Binding-site contacts:
Ligand atom CAX contacts residue ASP109 of chain 1.B at 3.3 Å.
Ligand atom N1 contacts residue MET102 of chain 1.B at 3.1 Å (h-bond).
Ligand atom CBH contacts residue ASP165 of chain 1.B at 3.5 Å.
Ligand atom CBI contacts residue MET75 of chain 1.B at 3.5 Å (hydrophobic).
Ligand atom CAN contacts residue LYS56 of chain 1.B at 3.6 Å.
Ligand atom CBH contacts residue PHE166 of chain 1.B at 3.7 Å (hydrophobic).
Ligand atom C5 contacts residue LEU154 of chain 1.B at 3.5 Å (hydrophobic).
Ligand atom CBI contacts residue ASP165 of chain 1.B at 3.7 Å.
Ligand atom OBD contacts residue ASP165 of chain 1.B at 3.6 Å.
Ligand atom CBG contacts residue PHE166 of chain 1.B at 3.6 Å (hydrophobic).
Ligand atom C6 contacts residue ALA54 of chain 1.B at 3.5 Å (hydrophobic).
Ligand atom C2 contacts residue LEU34 of chain 1.B at 3.8 Å (hydrophobic).
Ligand atom NAK contacts residue GLU100 of chain 1.B at 3.0 Å (salt-bridge).
Ligand atom CAM contacts residue LYS56 of chain 1.B at 3.5 Å.
Ligand atom CBJ contacts residue ASP165 of chain 1.B at 3.5 Å.
Ligand atom NAZ contacts residue ASP109 of chain 1.B at 2.6 Å (salt-bridge).
Ligand atom NAK contacts residue LEU154 of chain 1.B at 3.4 Å.
Ligand atom CBB contacts residue ASP109 of chain 1.B at 3.3 Å.
Ligand atom CAY contacts residue ASP109 of chain 1.B at 3.3 Å.
Ligand atom CBA contacts residue ASP109 of chain 1.B at 3.3 Å.
Ligand atom CAN contacts residue ASP165 of chain 1.B at 3.8 Å.
Ligand atom NAK contacts residue ALA54 of chain 1.B at 3.2 Å.
Ligand atom CBF contacts residue THR99 of chain 1.B at 3.8 Å.
Ligand atom CAO contacts residue THR99 of chain 1.B at 3.6 Å.
Ligand atom CAI contacts residue LEU154 of chain 1.B at 3.6 Å (hydrophobic).
Ligand atom C2 contacts residue MET102 of chain 1.B at 3.2 Å (hydrophobic).
Ligand atom CAS contacts residue LEU34 of chain 1.B at 3.5 Å (hydrophobic).
Ligand atom CAX contacts residue LEU34 of chain 1.B at 3.6 Å (hydrophobic).
Ligand atom CBE contacts residue ASP165 of chain 1.B at 3.5 Å.
Ligand atom CBF contacts residue ASP165 of chain 1.B at 3.7 Å.
Ligand atom N1 contacts residue ALA54 of chain 1.B at 3.6 Å.
Ligand atom C6 contacts residue LEU154 of chain 1.B at 3.4 Å (hydrophobic).
Ligand atom CAM contacts residue ASP165 of chain 1.B at 3.2 Å.
Ligand atom CBC contacts residue ASP109 of chain 1.B at 3.5 Å.
Ligand atom CAH contacts residue VAL42 of chain 1.B at 3.7 Å (hydrophobic).
Ligand atom CAR contacts residue VAL42 of chain 1.B at 3.7 Å (hydrophobic).
Ligand atom CAP contacts residue THR99 of chain 1.B at 3.7 Å.
Ligand atom N3 contacts residue LEU34 of chain 1.B at 3.5 Å.
Ligand atom NAK contacts residue THR99 of chain 1.B at 3.0 Å (h-bond).
Ligand atom CBG contacts residue ASP165 of chain 1.B at 3.4 Å.

Sequence of chain 1.B:
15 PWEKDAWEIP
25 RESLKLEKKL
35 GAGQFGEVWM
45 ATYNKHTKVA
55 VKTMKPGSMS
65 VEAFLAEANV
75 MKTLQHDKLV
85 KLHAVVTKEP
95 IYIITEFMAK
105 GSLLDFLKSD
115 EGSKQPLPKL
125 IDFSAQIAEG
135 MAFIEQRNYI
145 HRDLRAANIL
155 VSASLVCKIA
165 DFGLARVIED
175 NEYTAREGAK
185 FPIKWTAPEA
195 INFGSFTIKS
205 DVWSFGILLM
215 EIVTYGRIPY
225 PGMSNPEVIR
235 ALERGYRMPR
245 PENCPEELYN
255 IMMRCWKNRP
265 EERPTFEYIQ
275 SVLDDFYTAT

This protein binds this small molecule.
Small molecule (SMILES): CN1CCN(C2CCC(n3cc(-c4ccc(Oc5ccccc5)cc4)c4c(N)ncnc43)CC2)CC1